Binding-site contacts:
Ligand atom O6B contacts residue LEU62 of chain 18.B at 4.0 Å.
Ligand atom O5 contacts residue LYS156 of chain 18.B at 3.4 Å.
Ligand atom O6B contacts residue HIS155 of chain 18.B at 3.3 Å (h-bond).
Ligand atom SAG contacts residue THR4 of chain 18.B at 3.9 Å.
Ligand atom C6 contacts residue SER93 of chain 18.B at 4.0 Å.
Ligand atom O6B contacts residue ARG157 of chain 18.B at 3.3 Å (salt-bridge).
Ligand atom O6A contacts residue HIS94 of chain 18.B at 3.2 Å (h-bond).
Ligand atom OAF contacts residue ALA158 of chain 18.B at 3.3 Å.
Ligand atom O5B contacts residue LYS156 of chain 18.B at 3.3 Å.
Ligand atom OAF contacts residue THR4 of chain 18.B at 2.9 Å (h-bond).
Ligand atom O4 contacts residue HIS155 of chain 18.B at 3.5 Å (h-bond).
Ligand atom C4 contacts residue LYS156 of chain 18.B at 4.0 Å.
Ligand atom OAF contacts residue ARG157 of chain 18.B at 2.8 Å (salt-bridge).
Ligand atom C2 contacts residue ALA158 of chain 18.B at 3.7 Å (hydrophobic).
Ligand atom O6A contacts residue HIS155 of chain 18.B at 3.8 Å.
Ligand atom O3 contacts residue LYS156 of chain 18.B at 3.0 Å.
Ligand atom C5 contacts residue LEU62 of chain 18.B at 3.8 Å (hydrophobic).
Ligand atom SAG contacts residue ARG157 of chain 18.B at 3.6 Å (salt-bridge).
Ligand atom C6 contacts residue LEU62 of chain 18.B at 3.5 Å (hydrophobic).
Ligand atom O5 contacts residue HIS155 of chain 18.B at 3.6 Å.
Ligand atom O5 contacts residue ARG157 of chain 18.B at 3.8 Å.
Ligand atom OAH contacts residue ARG157 of chain 18.B at 3.1 Å (salt-bridge).
Ligand atom OAH contacts residue LEU2 of chain 18.B at 2.8 Å (h-bond).
Ligand atom C3 contacts residue ARG157 of chain 18.B at 3.7 Å.
Ligand atom O6B contacts residue LYS156 of chain 18.B at 3.3 Å.
Ligand atom OAH contacts residue ASP3 of chain 18.B at 4.0 Å.
Ligand atom OBI contacts residue LYS156 of chain 18.B at 4.0 Å.
Ligand atom C5 contacts residue HIS155 of chain 18.B at 4.0 Å.
Ligand atom O4 contacts residue LYS156 of chain 18.B at 3.5 Å.
Ligand atom C6 contacts residue HIS155 of chain 18.B at 3.4 Å.
Ligand atom O6A contacts residue LEU62 of chain 18.B at 3.4 Å.
Ligand atom C3 contacts residue LYS156 of chain 18.B at 4.0 Å.
Ligand atom C3 contacts residue ALA158 of chain 18.B at 4.0 Å (hydrophobic).
Ligand atom O6B contacts residue HIS94 of chain 18.B at 4.0 Å.
Ligand atom OAH contacts residue THR4 of chain 18.B at 3.7 Å.
Ligand atom O3 contacts residue ALA158 of chain 18.B at 3.0 Å (h-bond).
Ligand atom C6 contacts residue HIS94 of chain 18.B at 3.9 Å.
Ligand atom O4 contacts residue SER93 of chain 18.B at 3.0 Å (h-bond).
Ligand atom O6A contacts residue SER93 of chain 18.B at 3.2 Å.
Ligand atom O3 contacts residue ARG157 of chain 18.B at 3.3 Å (salt-bridge).

Sequence of chain 18.B:
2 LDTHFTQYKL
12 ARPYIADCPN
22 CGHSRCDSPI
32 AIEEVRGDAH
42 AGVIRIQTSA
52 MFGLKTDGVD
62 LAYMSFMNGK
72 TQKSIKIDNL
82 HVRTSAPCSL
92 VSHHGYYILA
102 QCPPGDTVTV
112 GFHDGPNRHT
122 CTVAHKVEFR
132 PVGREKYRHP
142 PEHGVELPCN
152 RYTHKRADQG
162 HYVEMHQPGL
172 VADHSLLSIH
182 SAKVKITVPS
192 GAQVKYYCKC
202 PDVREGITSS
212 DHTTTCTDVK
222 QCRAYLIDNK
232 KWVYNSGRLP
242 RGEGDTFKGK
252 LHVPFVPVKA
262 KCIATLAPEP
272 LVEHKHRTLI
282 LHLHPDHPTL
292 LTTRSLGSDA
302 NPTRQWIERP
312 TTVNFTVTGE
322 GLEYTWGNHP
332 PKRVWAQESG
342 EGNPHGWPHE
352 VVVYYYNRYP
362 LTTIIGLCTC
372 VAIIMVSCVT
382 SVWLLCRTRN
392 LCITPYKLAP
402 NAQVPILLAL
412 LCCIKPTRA

The small molecule below binds the protein below.
Small molecule (SMILES): O=C(O)[C@@H]1O[C@H](O[C@H]2[C@@H](OS(=O)(=O)O)O[C@@H](O)[C@H](NS(=O)(=O)O)[C@H]2O)[C@@H](OS(=O)(=O)O)[C@H](O)[C@@H]1O